A small-molecule ligand and the protein it binds are described below.
Small molecule (SMILES): CC(=O)N[C@@H]1[C@@H](O)[C@H](O)[C@@H](CO)O[C@H]1O

Sequence of chain 1.A:
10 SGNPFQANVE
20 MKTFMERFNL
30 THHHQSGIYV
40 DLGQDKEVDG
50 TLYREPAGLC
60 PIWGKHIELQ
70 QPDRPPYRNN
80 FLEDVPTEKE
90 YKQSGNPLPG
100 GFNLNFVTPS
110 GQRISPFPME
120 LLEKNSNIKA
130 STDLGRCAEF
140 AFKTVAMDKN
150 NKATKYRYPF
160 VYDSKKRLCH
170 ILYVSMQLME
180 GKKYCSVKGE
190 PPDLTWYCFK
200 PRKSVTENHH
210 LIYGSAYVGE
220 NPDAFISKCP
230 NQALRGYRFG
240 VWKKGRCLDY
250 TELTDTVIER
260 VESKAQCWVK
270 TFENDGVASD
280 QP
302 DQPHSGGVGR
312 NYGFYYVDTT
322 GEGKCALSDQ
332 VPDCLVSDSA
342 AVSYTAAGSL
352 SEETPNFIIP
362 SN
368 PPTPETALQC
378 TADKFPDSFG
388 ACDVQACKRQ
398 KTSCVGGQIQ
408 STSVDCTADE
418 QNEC

Binding-site contacts:
Ligand atom C1 contacts residue HIS31 of chain 1.A at 4.3 Å.
Ligand atom C6 contacts residue HIS31 of chain 1.A at 4.2 Å.
Ligand atom C1 contacts residue ASN28 of chain 1.A at 1.4 Å.
Ligand atom C5 contacts residue THR30 of chain 1.A at 3.2 Å.
Ligand atom C4 contacts residue ASN28 of chain 1.A at 4.1 Å.
Ligand atom N2 contacts residue VAL332 of chain 1.A at 3.9 Å.
Ligand atom O6 contacts residue HIS31 of chain 1.A at 2.9 Å (h-bond).
Ligand atom N2 contacts residue GLU25 of chain 1.A at 4.3 Å.
Ligand atom C5 contacts residue ASN28 of chain 1.A at 3.6 Å.
Ligand atom C1 contacts residue THR30 of chain 1.A at 3.3 Å.
Ligand atom C6 contacts residue THR30 of chain 1.A at 3.8 Å.
Ligand atom O5 contacts residue THR30 of chain 1.A at 3.2 Å (h-bond).
Ligand atom O7 contacts residue VAL332 of chain 1.A at 3.7 Å.
Ligand atom C7 contacts residue GLU25 of chain 1.A at 4.0 Å.
Ligand atom N2 contacts residue ASN28 of chain 1.A at 2.9 Å (h-bond).
Ligand atom O7 contacts residue ASP334 of chain 1.A at 4.2 Å.
Ligand atom C7 contacts residue VAL332 of chain 1.A at 3.9 Å (hydrophobic).
Ligand atom C1 contacts residue GLU25 of chain 1.A at 4.0 Å.
Ligand atom O5 contacts residue ASN28 of chain 1.A at 2.4 Å (h-bond).
Ligand atom C8 contacts residue ASN28 of chain 1.A at 3.7 Å.
Ligand atom C1 contacts residue VAL332 of chain 1.A at 4.5 Å (hydrophobic).
Ligand atom O7 contacts residue ASN28 of chain 1.A at 4.4 Å.
Ligand atom O5 contacts residue HIS31 of chain 1.A at 3.6 Å.
Ligand atom C2 contacts residue GLU25 of chain 1.A at 3.9 Å.
Ligand atom O7 contacts residue PRO333 of chain 1.A at 4.4 Å.
Ligand atom C2 contacts residue ASN28 of chain 1.A at 2.4 Å.
Ligand atom O5 contacts residue GLU25 of chain 1.A at 4.3 Å.
Ligand atom C7 contacts residue ASN28 of chain 1.A at 3.5 Å.
Ligand atom C3 contacts residue ASN28 of chain 1.A at 3.7 Å.
Ligand atom O6 contacts residue THR30 of chain 1.A at 4.4 Å.
Ligand atom C8 contacts residue GLU25 of chain 1.A at 3.0 Å.